Binding-site contacts:
Ligand atom C3 contacts residue TYR177 of chain 1.B at 3.7 Å (hydrophobic).
Ligand atom C5 contacts residue TRP364 of chain 1.B at 3.7 Å (hydrophobic).
Ligand atom O4 contacts residue ALA275 of chain 1.B at 4.0 Å.
Ligand atom C1 contacts residue TYR177 of chain 1.B at 1.4 Å (hydrophobic).
Ligand atom C6 contacts residue GLN363 of chain 1.B at 3.8 Å.
Ligand atom C1 contacts residue TRP364 of chain 1.B at 4.2 Å (hydrophobic).
Ligand atom C4 contacts residue GLN276 of chain 1.B at 4.0 Å.
Ligand atom C4 contacts residue TRP364 of chain 1.B at 4.3 Å (hydrophobic).
Ligand atom C5 contacts residue TYR177 of chain 1.B at 3.6 Å (hydrophobic).
Ligand atom O5 contacts residue TYR177 of chain 1.B at 2.3 Å (h-bond).
Ligand atom O4 contacts residue GLN276 of chain 1.B at 3.5 Å (h-bond).
Ligand atom C3 contacts residue TRP364 of chain 1.B at 4.2 Å (hydrophobic).
Ligand atom C3 contacts residue GLN276 of chain 1.B at 4.2 Å.
Ligand atom O3 contacts residue MET274 of chain 1.B at 3.7 Å.
Ligand atom O4 contacts residue TRP364 of chain 1.B at 3.8 Å.
Ligand atom O5 contacts residue TRP364 of chain 1.B at 4.4 Å.
Ligand atom O4 contacts residue GLN363 of chain 1.B at 3.9 Å.
Ligand atom O3 contacts residue GLN276 of chain 1.B at 3.1 Å (h-bond).
Ligand atom O2 contacts residue TYR177 of chain 1.B at 2.8 Å (h-bond).
Ligand atom O2 contacts residue BGC1 of chain 1.D at 3.2 Å.
Ligand atom C4 contacts residue TYR177 of chain 1.B at 4.2 Å (hydrophobic).
Ligand atom C6 contacts residue TRP364 of chain 1.B at 3.9 Å (hydrophobic).
Ligand atom O3 contacts residue ALA275 of chain 1.B at 3.9 Å.
Ligand atom C2 contacts residue TYR177 of chain 1.B at 2.4 Å (hydrophobic).

A small-molecule ligand and the protein it binds are described below.
Small molecule (SMILES): OC[C@H]1O[C@@H](O)[C@H](O)[C@@H](O)[C@@H]1O

Sequence of chain 1.B:
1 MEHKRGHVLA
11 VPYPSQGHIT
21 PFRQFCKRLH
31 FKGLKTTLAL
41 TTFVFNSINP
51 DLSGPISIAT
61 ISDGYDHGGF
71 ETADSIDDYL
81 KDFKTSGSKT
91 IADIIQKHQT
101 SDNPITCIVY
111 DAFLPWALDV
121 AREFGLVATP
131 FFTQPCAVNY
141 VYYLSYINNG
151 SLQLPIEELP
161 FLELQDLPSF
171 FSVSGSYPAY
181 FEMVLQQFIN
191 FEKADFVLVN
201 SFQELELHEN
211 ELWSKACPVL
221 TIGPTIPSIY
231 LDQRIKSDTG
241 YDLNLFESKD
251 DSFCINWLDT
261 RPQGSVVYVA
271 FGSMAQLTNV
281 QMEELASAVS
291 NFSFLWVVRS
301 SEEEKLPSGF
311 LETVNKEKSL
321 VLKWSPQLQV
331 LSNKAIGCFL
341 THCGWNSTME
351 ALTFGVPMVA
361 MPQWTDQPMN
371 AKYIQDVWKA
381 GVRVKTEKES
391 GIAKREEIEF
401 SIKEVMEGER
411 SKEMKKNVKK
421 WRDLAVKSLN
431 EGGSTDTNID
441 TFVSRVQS